Sequence of chain 1.B:
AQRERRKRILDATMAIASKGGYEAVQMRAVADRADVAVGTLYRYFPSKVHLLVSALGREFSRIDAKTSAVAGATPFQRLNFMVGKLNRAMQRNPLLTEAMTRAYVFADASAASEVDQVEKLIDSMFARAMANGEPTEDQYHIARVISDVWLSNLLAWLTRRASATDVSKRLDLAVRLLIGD

Binding-site contacts:
Ligand atom C36 contacts residue SER161 of chain 1.B at 4.1 Å.
Ligand atom C37 contacts residue ILE136 of chain 1.B at 3.6 Å (hydrophobic).
Ligand atom C2 contacts residue MET104 of chain 1.B at 4.0 Å (hydrophobic).
Ligand atom C45 contacts residue MET114 of chain 1.B at 4.2 Å (hydrophobic).
Ligand atom C34 contacts residue TRP164 of chain 1.B at 3.9 Å (hydrophobic).
Ligand atom C35 contacts residue SER161 of chain 1.B at 3.8 Å.
Ligand atom C44 contacts residue LEU68 of chain 1.B at 4.0 Å (hydrophobic).
Ligand atom C35 contacts residue TRP164 of chain 1.B at 4.0 Å (hydrophobic).
Ligand atom C47 contacts residue MET104 of chain 1.B at 3.7 Å (hydrophobic).
Ligand atom C1 contacts residue MET104 of chain 1.B at 3.8 Å (hydrophobic).
Ligand atom C39 contacts residue TYR118 of chain 1.B at 3.4 Å (hydrophobic).
Ligand atom C37 contacts residue SER161 of chain 1.B at 3.5 Å.
Ligand atom C2P contacts residue ASN107 of chain 1.B at 4.1 Å.
Ligand atom C42 contacts residue LEU165 of chain 1.B at 4.0 Å (hydrophobic).
Ligand atom C contacts residue THR111 of chain 1.B at 3.8 Å.
Ligand atom C30 contacts residue LEU100 of chain 1.B at 4.2 Å (hydrophobic).
Ligand atom O contacts residue ALA103 of chain 1.B at 4.1 Å.
Ligand atom C6 contacts residue GLU71 of chain 1.B at 4.0 Å.
Ligand atom S1P contacts residue MET26 of chain 1.B at 4.0 Å.
Ligand atom O17 contacts residue GLU133 of chain 1.B at 3.5 Å.
Ligand atom C47 contacts residue TRP164 of chain 1.B at 3.6 Å (hydrophobic).
Ligand atom C4 contacts residue ALA103 of chain 1.B at 3.9 Å (hydrophobic).
Ligand atom C42 contacts residue LEU168 of chain 1.B at 4.2 Å (hydrophobic).
Ligand atom C1 contacts residue THR111 of chain 1.B at 3.9 Å.
Ligand atom C47 contacts residue LEU168 of chain 1.B at 3.9 Å (hydrophobic).
Ligand atom C30 contacts residue MET104 of chain 1.B at 4.0 Å (hydrophobic).
Ligand atom C38 contacts residue ILE136 of chain 1.B at 3.5 Å (hydrophobic).
Ligand atom S1P contacts residue GLU71 of chain 1.B at 3.9 Å.
Ligand atom C40 contacts residue TYR118 of chain 1.B at 4.0 Å (hydrophobic).
Ligand atom C42 contacts residue SER161 of chain 1.B at 4.1 Å.
Ligand atom C39 contacts residue ILE136 of chain 1.B at 4.1 Å (hydrophobic).
Ligand atom C3 contacts residue LEU110 of chain 1.B at 4.2 Å (hydrophobic).
Ligand atom C33 contacts residue TRP164 of chain 1.B at 4.2 Å (hydrophobic).
Ligand atom C31 contacts residue TRP164 of chain 1.B at 3.8 Å (hydrophobic).
Ligand atom C contacts residue MET114 of chain 1.B at 4.0 Å (hydrophobic).
Ligand atom C6 contacts residue ILE75 of chain 1.B at 4.2 Å (hydrophobic).
Ligand atom O17 contacts residue ILE136 of chain 1.B at 3.5 Å.
Ligand atom C42 contacts residue TRP164 of chain 1.B at 3.9 Å (hydrophobic).
Ligand atom C45 contacts residue LEU68 of chain 1.B at 3.9 Å (hydrophobic).
Ligand atom C31 contacts residue PHE72 of chain 1.B at 4.1 Å (hydrophobic).

This small molecule binds to this protein.
Small molecule (SMILES): C[C@H](CCC[C@H](C)C(=O)SCCNC(=O)CCNC(=O)[C@H](O)C(C)(C)COP(=O)(O)OP(=O)(O)OC[C@H]1O[C@@H](n2cnc3c(N)ncnc32)[C@H](O)[C@@H]1OP(=O)(O)O)[C@H]1CC[C@H]2[C@@H]3CCC4=CC(=O)CC[C@]4(C)[C@H]3CC[C@]12C